Binding-site contacts:
Ligand atom C3 contacts residue TRP69 of chain 1.A at 3.7 Å (hydrophobic).
Ligand atom C4 contacts residue TRP69 of chain 1.A at 3.6 Å (hydrophobic).
Ligand atom O12 contacts residue HIS101 of chain 1.A at 2.9 Å (h-bond).
Ligand atom C12 contacts residue ASP103 of chain 1.A at 3.4 Å.
Ligand atom C2 contacts residue PHE58 of chain 1.A at 3.8 Å (hydrophobic).
Ligand atom O12 contacts residue TRP115 of chain 1.A at 3.9 Å.
Ligand atom O1 contacts residue ARG36 of chain 1.A at 3.5 Å (salt-bridge).
Ligand atom C12 contacts residue HIS101 of chain 1.A at 3.6 Å.
Ligand atom C12 contacts residue TRP115 of chain 1.A at 3.5 Å (hydrophobic).
Ligand atom C2 contacts residue ARG36 of chain 1.A at 3.9 Å.
Ligand atom C18 contacts residue VAL54 of chain 1.A at 3.9 Å (hydrophobic).
Ligand atom O2 contacts residue TRP69 of chain 1.A at 3.7 Å.
Ligand atom C2 contacts residue LEU39 of chain 1.A at 3.8 Å (hydrophobic).
Ligand atom C18 contacts residue LEU52 of chain 1.A at 3.9 Å (hydrophobic).
Ligand atom C10 contacts residue PHE71 of chain 1.A at 3.9 Å (hydrophobic).
Ligand atom C13 contacts residue PHE18 of chain 1.A at 3.5 Å (hydrophobic).
Ligand atom C13 contacts residue HIS101 of chain 1.A at 4.0 Å.
Ligand atom C11 contacts residue TRP115 of chain 1.A at 3.4 Å (hydrophobic).
Ligand atom C16 contacts residue GLY41 of chain 1.A at 3.4 Å.
Ligand atom C7 contacts residue ARG89 of chain 1.A at 3.6 Å.
Ligand atom C4 contacts residue GLN87 of chain 1.A at 3.9 Å.
Ligand atom C5 contacts residue GLN87 of chain 1.A at 3.9 Å.
Ligand atom O12 contacts residue PHE18 of chain 1.A at 3.5 Å.
Ligand atom C11 contacts residue ARG89 of chain 1.A at 3.9 Å.
Ligand atom C3 contacts residue MET56 of chain 1.A at 3.7 Å (hydrophobic).
Ligand atom C11 contacts residue ASP103 of chain 1.A at 3.4 Å.
Ligand atom O12 contacts residue ASP103 of chain 1.A at 2.6 Å (salt-bridge).
Ligand atom C8 contacts residue ARG89 of chain 1.A at 3.5 Å.
Ligand atom C9 contacts residue ARG89 of chain 1.A at 3.8 Å.
Ligand atom C17 contacts residue GLY41 of chain 1.A at 3.5 Å.
Ligand atom C6 contacts residue ARG89 of chain 1.A at 3.9 Å.
Ligand atom O2 contacts residue THR67 of chain 1.A at 3.0 Å (h-bond).
Ligand atom C1 contacts residue PHE58 of chain 1.A at 3.8 Å (hydrophobic).
Ligand atom C9 contacts residue PHE71 of chain 1.A at 3.3 Å (hydrophobic).
Ligand atom C8 contacts residue PHE71 of chain 1.A at 3.9 Å (hydrophobic).
Ligand atom C10 contacts residue ARG89 of chain 1.A at 3.6 Å.
Ligand atom O2 contacts residue PHE58 of chain 1.A at 3.6 Å.
Ligand atom C6 contacts residue GLN87 of chain 1.A at 3.7 Å.
Ligand atom C17 contacts residue GLU23 of chain 1.A at 3.8 Å.
Ligand atom C5 contacts residue TRP69 of chain 1.A at 3.6 Å (hydrophobic).

This small molecule binds to this protein.
Small molecule (SMILES): CCCCCC[C@@H](O)C/C=C/CCCCCCCC(=O)O

Sequence of chain 1.A:
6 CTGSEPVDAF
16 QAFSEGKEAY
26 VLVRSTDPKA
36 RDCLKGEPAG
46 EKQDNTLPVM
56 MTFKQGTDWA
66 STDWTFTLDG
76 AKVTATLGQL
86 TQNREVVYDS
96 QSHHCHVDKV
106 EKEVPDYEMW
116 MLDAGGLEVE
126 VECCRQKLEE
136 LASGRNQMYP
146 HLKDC